A protein and the small-molecule ligand that binds it are described below.
Small molecule (SMILES): Ic1ccccc1

Sequence of chain 1.A:
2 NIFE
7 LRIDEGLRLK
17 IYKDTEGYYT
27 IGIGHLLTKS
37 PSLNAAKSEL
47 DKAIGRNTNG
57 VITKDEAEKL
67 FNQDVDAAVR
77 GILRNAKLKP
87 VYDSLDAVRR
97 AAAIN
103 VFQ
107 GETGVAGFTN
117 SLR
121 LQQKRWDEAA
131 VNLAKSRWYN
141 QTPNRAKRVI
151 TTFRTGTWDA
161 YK

Binding-site contacts:
Ligand atom C3 contacts residue ALA99 of chain 1.A at 3.9 Å (hydrophobic).
Ligand atom C2 contacts residue VAL103 of chain 1.A at 4.2 Å (hydrophobic).
Ligand atom C5 contacts residue ALA99 of chain 1.A at 3.5 Å (hydrophobic).
Ligand atom C1 contacts residue VAL111 of chain 1.A at 4.3 Å (hydrophobic).
Ligand atom C5 contacts residue VAL87 of chain 1.A at 4.2 Å (hydrophobic).
Ligand atom C4 contacts residue VAL87 of chain 1.A at 3.6 Å (hydrophobic).
Ligand atom C1 contacts residue LEU118 of chain 1.A at 4.4 Å (hydrophobic).
Ligand atom C3 contacts residue ILE78 of chain 1.A at 4.0 Å (hydrophobic).
Ligand atom C5 contacts residue LEU118 of chain 1.A at 3.4 Å (hydrophobic).
Ligand atom C3 contacts residue LEU84 of chain 1.A at 3.7 Å (hydrophobic).
Ligand atom C6 contacts residue LEU118 of chain 1.A at 3.6 Å (hydrophobic).
Ligand atom I6 contacts residue ALA99 of chain 1.A at 4.1 Å.
Ligand atom I6 contacts residue LEU118 of chain 1.A at 4.1 Å.
Ligand atom C5 contacts residue LEU121 of chain 1.A at 4.3 Å (hydrophobic).
Ligand atom I6 contacts residue MSE102 of chain 1.A at 3.4 Å.
Ligand atom C4 contacts residue LEU84 of chain 1.A at 4.3 Å (hydrophobic).
Ligand atom C3 contacts residue TYR88 of chain 1.A at 3.8 Å (hydrophobic).
Ligand atom I6 contacts residue PHE153 of chain 1.A at 4.0 Å.
Ligand atom C4 contacts residue LEU91 of chain 1.A at 4.1 Å (hydrophobic).
Ligand atom C5 contacts residue PHE153 of chain 1.A at 4.5 Å (hydrophobic).
Ligand atom C5 contacts residue LEU91 of chain 1.A at 4.5 Å (hydrophobic).
Ligand atom C1 contacts residue VAL103 of chain 1.A at 3.8 Å (hydrophobic).
Ligand atom C2 contacts residue ALA99 of chain 1.A at 3.8 Å (hydrophobic).
Ligand atom C4 contacts residue ALA99 of chain 1.A at 3.8 Å (hydrophobic).
Ligand atom C4 contacts residue LEU118 of chain 1.A at 4.0 Å (hydrophobic).
Ligand atom C4 contacts residue TYR88 of chain 1.A at 3.9 Å (hydrophobic).
Ligand atom C6 contacts residue ALA99 of chain 1.A at 3.5 Å (hydrophobic).
Ligand atom C2 contacts residue ILE78 of chain 1.A at 3.9 Å (hydrophobic).
Ligand atom C1 contacts residue ALA99 of chain 1.A at 3.6 Å (hydrophobic).
Ligand atom C2 contacts residue LEU84 of chain 1.A at 4.2 Å (hydrophobic).
Ligand atom C3 contacts residue VAL87 of chain 1.A at 4.5 Å (hydrophobic).